Binding-site contacts:
Ligand atom O7 contacts residue ASN80 of chain 1.B at 3.5 Å (h-bond).
Ligand atom N2 contacts residue ASN80 of chain 1.B at 2.8 Å (h-bond).
Ligand atom C7 contacts residue VAL343 of chain 1.B at 4.0 Å (hydrophobic).
Ligand atom N2 contacts residue VAL343 of chain 1.B at 3.8 Å.
Ligand atom C5 contacts residue ASN80 of chain 1.B at 3.7 Å.
Ligand atom C8 contacts residue VAL343 of chain 1.B at 3.5 Å (hydrophobic).
Ligand atom C7 contacts residue ASN80 of chain 1.B at 3.3 Å.
Ligand atom C2 contacts residue ASN80 of chain 1.B at 2.3 Å.
Ligand atom C1 contacts residue ASN80 of chain 1.B at 1.4 Å.
Ligand atom C8 contacts residue ASN80 of chain 1.B at 4.4 Å.
Ligand atom O5 contacts residue ASN80 of chain 1.B at 2.4 Å (h-bond).
Ligand atom C4 contacts residue ASN80 of chain 1.B at 4.2 Å.
Ligand atom C3 contacts residue ASN80 of chain 1.B at 3.6 Å.

Sequence of chain 1.B:
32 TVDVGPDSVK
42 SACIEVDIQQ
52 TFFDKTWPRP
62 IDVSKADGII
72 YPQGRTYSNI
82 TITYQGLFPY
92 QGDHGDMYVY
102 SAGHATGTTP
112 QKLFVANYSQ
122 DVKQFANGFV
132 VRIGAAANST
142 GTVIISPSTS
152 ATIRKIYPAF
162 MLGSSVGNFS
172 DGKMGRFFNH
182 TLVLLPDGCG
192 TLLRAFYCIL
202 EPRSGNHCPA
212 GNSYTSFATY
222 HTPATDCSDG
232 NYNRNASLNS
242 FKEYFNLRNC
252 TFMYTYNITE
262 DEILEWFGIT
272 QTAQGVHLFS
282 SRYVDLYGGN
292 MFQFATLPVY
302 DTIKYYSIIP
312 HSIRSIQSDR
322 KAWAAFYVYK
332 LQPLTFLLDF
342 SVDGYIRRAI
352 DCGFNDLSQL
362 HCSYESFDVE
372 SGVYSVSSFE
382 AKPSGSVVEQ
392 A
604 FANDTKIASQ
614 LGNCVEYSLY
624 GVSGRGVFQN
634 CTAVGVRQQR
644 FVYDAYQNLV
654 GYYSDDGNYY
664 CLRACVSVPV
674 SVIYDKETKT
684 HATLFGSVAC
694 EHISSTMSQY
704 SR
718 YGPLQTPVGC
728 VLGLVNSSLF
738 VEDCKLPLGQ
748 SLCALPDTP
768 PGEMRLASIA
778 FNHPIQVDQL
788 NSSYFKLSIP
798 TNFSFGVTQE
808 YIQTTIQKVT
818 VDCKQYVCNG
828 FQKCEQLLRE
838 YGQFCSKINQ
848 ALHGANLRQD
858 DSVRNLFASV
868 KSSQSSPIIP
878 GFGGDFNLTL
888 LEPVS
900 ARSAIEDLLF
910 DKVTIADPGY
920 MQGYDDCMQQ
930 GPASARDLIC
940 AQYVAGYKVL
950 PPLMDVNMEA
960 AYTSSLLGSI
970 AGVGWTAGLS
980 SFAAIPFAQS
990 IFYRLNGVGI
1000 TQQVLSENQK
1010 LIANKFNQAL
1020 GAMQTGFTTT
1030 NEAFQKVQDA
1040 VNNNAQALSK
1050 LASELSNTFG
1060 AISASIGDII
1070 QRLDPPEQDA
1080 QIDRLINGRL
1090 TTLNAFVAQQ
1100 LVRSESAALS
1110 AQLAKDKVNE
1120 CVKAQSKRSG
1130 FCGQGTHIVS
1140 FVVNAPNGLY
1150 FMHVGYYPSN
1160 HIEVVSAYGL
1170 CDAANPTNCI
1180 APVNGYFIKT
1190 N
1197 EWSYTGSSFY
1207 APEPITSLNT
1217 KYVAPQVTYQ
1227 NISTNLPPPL

The protein below binds the small molecule below.
Small molecule (SMILES): CC(=O)N[C@H]1[C@H](O[C@H]2[C@H](O)[C@@H](NC(C)=O)CO[C@@H]2CO)O[C@H](CO)[C@@H](O)[C@@H]1O